A protein and the small-molecule ligand that binds it are described below.
Small molecule (SMILES): CC(=O)N[C@H]1[C@H](O[C@H]2[C@H](O)[C@@H](NC(C)=O)CO[C@@H]2CO)O[C@H](CO)[C@@H](O[C@@H]2O[C@H](CO[C@H]3O[C@H](CO)[C@@H](O)[C@H](O)[C@@H]3O)[C@@H](O)[C@H](O[C@H]3O[C@H](CO)[C@@H](O)[C@H](O)[C@@H]3O)[C@@H]2O)[C@@H]1O

Sequence of chain 1.C:
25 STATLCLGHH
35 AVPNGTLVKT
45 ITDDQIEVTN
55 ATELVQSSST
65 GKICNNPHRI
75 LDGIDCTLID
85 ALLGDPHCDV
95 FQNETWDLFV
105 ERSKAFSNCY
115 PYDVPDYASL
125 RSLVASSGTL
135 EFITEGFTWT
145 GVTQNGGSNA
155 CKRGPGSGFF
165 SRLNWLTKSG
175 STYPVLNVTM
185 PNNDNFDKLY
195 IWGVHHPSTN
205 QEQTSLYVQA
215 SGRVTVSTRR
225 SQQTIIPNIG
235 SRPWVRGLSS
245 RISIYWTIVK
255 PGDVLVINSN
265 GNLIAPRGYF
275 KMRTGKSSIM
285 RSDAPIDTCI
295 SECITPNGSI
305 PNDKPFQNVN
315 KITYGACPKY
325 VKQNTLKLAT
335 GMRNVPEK

Sequence of chain 1.E:
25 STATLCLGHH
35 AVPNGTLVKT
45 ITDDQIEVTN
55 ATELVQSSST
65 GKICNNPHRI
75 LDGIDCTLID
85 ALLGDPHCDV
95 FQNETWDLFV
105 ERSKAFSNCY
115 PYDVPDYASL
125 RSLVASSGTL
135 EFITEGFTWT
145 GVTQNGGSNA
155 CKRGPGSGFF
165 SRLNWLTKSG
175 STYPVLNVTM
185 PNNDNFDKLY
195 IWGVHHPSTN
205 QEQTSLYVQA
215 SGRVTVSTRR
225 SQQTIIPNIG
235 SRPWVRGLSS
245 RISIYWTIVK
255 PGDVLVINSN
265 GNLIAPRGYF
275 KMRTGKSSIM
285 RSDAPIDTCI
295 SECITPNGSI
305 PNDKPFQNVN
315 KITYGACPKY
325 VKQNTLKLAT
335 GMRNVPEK

Binding-site contacts:
Ligand atom C4 contacts residue TRP238 of chain 1.E at 3.9 Å (hydrophobic).
Ligand atom C8 contacts residue THR183 of chain 1.C at 3.8 Å.
Ligand atom C6 contacts residue TRP238 of chain 1.E at 3.8 Å (hydrophobic).
Ligand atom C8 contacts residue ASN181 of chain 1.C at 4.3 Å.
Ligand atom C8 contacts residue VAL258 of chain 1.C at 3.7 Å (hydrophobic).
Ligand atom C7 contacts residue SER235 of chain 1.E at 4.2 Å.
Ligand atom C1 contacts residue TRP238 of chain 1.E at 4.2 Å (hydrophobic).
Ligand atom O5 contacts residue ASN181 of chain 1.C at 2.3 Å (h-bond).
Ligand atom N2 contacts residue TRP238 of chain 1.E at 4.4 Å.
Ligand atom O7 contacts residue ARG236 of chain 1.E at 3.9 Å.
Ligand atom C7 contacts residue PRO237 of chain 1.E at 4.5 Å (hydrophobic).
Ligand atom C5 contacts residue ASN181 of chain 1.C at 3.6 Å.
Ligand atom O5 contacts residue TRP238 of chain 1.E at 4.2 Å.
Ligand atom N2 contacts residue ASN181 of chain 1.C at 2.9 Å (h-bond).
Ligand atom C4 contacts residue ASN181 of chain 1.C at 4.2 Å.
Ligand atom C3 contacts residue TRP238 of chain 1.E at 4.5 Å (hydrophobic).
Ligand atom C7 contacts residue ASN181 of chain 1.C at 3.1 Å.
Ligand atom O7 contacts residue TRP238 of chain 1.E at 2.7 Å (h-bond).
Ligand atom C3 contacts residue ASN181 of chain 1.C at 3.8 Å.
Ligand atom O6 contacts residue THR183 of chain 1.C at 3.2 Å.
Ligand atom C5 contacts residue TRP238 of chain 1.E at 4.4 Å (hydrophobic).
Ligand atom C7 contacts residue TRP238 of chain 1.E at 3.8 Å (hydrophobic).
Ligand atom C1 contacts residue SER235 of chain 1.E at 3.6 Å.
Ligand atom C8 contacts residue VAL260 of chain 1.C at 4.4 Å (hydrophobic).
Ligand atom C3 contacts residue SER235 of chain 1.E at 3.7 Å.
Ligand atom O7 contacts residue ASN181 of chain 1.C at 2.9 Å (h-bond).
Ligand atom C2 contacts residue ASN181 of chain 1.C at 2.5 Å.
Ligand atom C5 contacts residue TRP238 of chain 1.E at 3.6 Å (hydrophobic).
Ligand atom N2 contacts residue SER235 of chain 1.E at 3.3 Å (h-bond).
Ligand atom O5 contacts residue TRP238 of chain 1.E at 4.2 Å.
Ligand atom C6 contacts residue THR183 of chain 1.C at 3.6 Å.
Ligand atom C2 contacts residue SER235 of chain 1.E at 3.7 Å.
Ligand atom C1 contacts residue ASN181 of chain 1.C at 1.4 Å.
Ligand atom O7 contacts residue PRO237 of chain 1.E at 3.5 Å.
Ligand atom O3 contacts residue TRP238 of chain 1.E at 3.8 Å.
Ligand atom C6 contacts residue TRP238 of chain 1.E at 4.1 Å (hydrophobic).
Ligand atom C2 contacts residue TRP238 of chain 1.E at 4.1 Å (hydrophobic).